Sequence of chain 19.C:
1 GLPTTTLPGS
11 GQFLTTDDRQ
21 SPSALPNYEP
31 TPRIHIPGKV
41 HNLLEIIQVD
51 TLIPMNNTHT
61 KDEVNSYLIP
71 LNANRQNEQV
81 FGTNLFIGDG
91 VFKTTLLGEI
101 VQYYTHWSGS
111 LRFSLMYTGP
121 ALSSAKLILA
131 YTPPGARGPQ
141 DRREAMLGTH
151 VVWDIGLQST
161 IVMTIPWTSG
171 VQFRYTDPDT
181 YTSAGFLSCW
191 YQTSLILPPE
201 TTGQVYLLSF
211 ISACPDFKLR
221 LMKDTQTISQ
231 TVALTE

Sequence of chain 20.C:
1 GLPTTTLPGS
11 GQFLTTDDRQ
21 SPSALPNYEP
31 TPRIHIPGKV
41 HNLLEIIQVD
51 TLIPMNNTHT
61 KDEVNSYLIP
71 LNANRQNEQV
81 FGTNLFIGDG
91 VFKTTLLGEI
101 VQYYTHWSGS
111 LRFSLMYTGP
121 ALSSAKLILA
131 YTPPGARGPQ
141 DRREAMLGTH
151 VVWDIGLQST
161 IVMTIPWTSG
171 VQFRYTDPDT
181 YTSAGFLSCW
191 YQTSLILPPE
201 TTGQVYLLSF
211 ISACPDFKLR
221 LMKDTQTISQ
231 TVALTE

Sequence of chain 19.A:
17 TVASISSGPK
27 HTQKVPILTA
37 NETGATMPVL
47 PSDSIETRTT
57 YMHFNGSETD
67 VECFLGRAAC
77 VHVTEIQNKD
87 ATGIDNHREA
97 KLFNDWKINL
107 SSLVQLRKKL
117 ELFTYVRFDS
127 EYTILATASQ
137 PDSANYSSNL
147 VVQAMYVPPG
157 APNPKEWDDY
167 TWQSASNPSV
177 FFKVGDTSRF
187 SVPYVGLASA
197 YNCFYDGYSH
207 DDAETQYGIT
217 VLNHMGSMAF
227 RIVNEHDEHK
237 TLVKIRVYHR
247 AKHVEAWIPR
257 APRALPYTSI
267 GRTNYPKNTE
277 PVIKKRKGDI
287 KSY

Binding-site contacts:
Ligand atom C4A contacts residue PRO174 of chain 19.A at 3.0 Å (hydrophobic).
Ligand atom O1A contacts residue PHE186 of chain 19.A at 3.4 Å.
Ligand atom N2 contacts residue MET221 of chain 19.A at 3.5 Å (h-bond).
Ligand atom C4 contacts residue LEU106 of chain 19.A at 3.9 Å (hydrophobic).
Ligand atom CL2 contacts residue TYR128 of chain 19.A at 3.2 Å.
Ligand atom C3B contacts residue MET224 of chain 19.A at 3.6 Å (hydrophobic).
Ligand atom C31 contacts residue LEU106 of chain 19.A at 4.0 Å (hydrophobic).
Ligand atom C2A contacts residue PHE186 of chain 19.A at 3.8 Å (hydrophobic).
Ligand atom C5 contacts residue TYR128 of chain 19.A at 3.8 Å (hydrophobic).
Ligand atom C4A contacts residue ALA150 of chain 19.A at 4.0 Å (hydrophobic).
Ligand atom C5A contacts residue ALA150 of chain 19.A at 3.5 Å (hydrophobic).
Ligand atom C2A contacts residue TYR152 of chain 19.A at 3.8 Å (hydrophobic).
Ligand atom C3B contacts residue PHE186 of chain 19.A at 3.9 Å (hydrophobic).
Ligand atom CL1 contacts residue LEU25 of chain 19.C at 3.7 Å.
Ligand atom C4B contacts residue PHE186 of chain 19.A at 3.9 Å (hydrophobic).
Ligand atom CL1 contacts residue VAL188 of chain 19.A at 3.7 Å.
Ligand atom N3A contacts residue TYR152 of chain 19.A at 4.0 Å.
Ligand atom C4A contacts residue SER175 of chain 19.A at 3.8 Å.
Ligand atom C6B contacts residue TYR152 of chain 19.A at 3.9 Å (hydrophobic).
Ligand atom C3 contacts residue LEU106 of chain 19.A at 3.8 Å (hydrophobic).
Ligand atom CL1 contacts residue TYR152 of chain 19.A at 3.9 Å.
Ligand atom N3A contacts residue PRO174 of chain 19.A at 3.3 Å (h-bond).
Ligand atom C2C contacts residue VAL191 of chain 19.A at 4.0 Å (hydrophobic).
Ligand atom CL2 contacts residue MET224 of chain 19.A at 3.4 Å.
Ligand atom O1A contacts residue MET224 of chain 19.A at 3.5 Å (h-bond).
Ligand atom O1 contacts residue MET221 of chain 19.A at 3.5 Å (h-bond).
Ligand atom C1C contacts residue TYR128 of chain 19.A at 3.3 Å (hydrophobic).
Ligand atom C5A contacts residue PHE186 of chain 19.A at 4.0 Å (hydrophobic).
Ligand atom C2B contacts residue MET224 of chain 19.A at 4.0 Å (hydrophobic).
Ligand atom O1 contacts residue ILE104 of chain 19.A at 3.4 Å.
Ligand atom C2B contacts residue TYR128 of chain 19.A at 3.9 Å (hydrophobic).
Ligand atom C4B contacts residue TYR152 of chain 19.A at 3.6 Å (hydrophobic).
Ligand atom C3C contacts residue TYR152 of chain 19.A at 3.8 Å (hydrophobic).
Ligand atom C3C contacts residue ILE104 of chain 19.A at 3.7 Å (hydrophobic).
Ligand atom C1B contacts residue VAL188 of chain 19.A at 4.0 Å (hydrophobic).
Ligand atom CL2 contacts residue ILE104 of chain 19.A at 3.5 Å.
Ligand atom C5B contacts residue TYR152 of chain 19.A at 3.7 Å (hydrophobic).
Ligand atom C5A contacts residue VAL176 of chain 19.A at 3.5 Å (hydrophobic).
Ligand atom O1B contacts residue VAL188 of chain 19.A at 3.7 Å.
Ligand atom N3A contacts residue ALA24 of chain 19.C at 3.8 Å.

The protein below binds the small molecule below.
Small molecule (SMILES): Cc1cc(CCCOc2c(Cl)cc(C3=NCCO3)cc2Cl)on1